A protein and the small-molecule ligand that binds it are described below.
Small molecule (SMILES): CCCC(=O)NCCCCCC(=O)N[C@H]1[C@@H](OP(=O)(O)OP(=O)(O)OC[C@H]2O[C@@H](n3ccc(=O)[nH]c3=O)[C@H](O)[C@@H]2O)O[C@H](CO)[C@@H](O)[C@@H]1O

Sequence of chain 1.A:
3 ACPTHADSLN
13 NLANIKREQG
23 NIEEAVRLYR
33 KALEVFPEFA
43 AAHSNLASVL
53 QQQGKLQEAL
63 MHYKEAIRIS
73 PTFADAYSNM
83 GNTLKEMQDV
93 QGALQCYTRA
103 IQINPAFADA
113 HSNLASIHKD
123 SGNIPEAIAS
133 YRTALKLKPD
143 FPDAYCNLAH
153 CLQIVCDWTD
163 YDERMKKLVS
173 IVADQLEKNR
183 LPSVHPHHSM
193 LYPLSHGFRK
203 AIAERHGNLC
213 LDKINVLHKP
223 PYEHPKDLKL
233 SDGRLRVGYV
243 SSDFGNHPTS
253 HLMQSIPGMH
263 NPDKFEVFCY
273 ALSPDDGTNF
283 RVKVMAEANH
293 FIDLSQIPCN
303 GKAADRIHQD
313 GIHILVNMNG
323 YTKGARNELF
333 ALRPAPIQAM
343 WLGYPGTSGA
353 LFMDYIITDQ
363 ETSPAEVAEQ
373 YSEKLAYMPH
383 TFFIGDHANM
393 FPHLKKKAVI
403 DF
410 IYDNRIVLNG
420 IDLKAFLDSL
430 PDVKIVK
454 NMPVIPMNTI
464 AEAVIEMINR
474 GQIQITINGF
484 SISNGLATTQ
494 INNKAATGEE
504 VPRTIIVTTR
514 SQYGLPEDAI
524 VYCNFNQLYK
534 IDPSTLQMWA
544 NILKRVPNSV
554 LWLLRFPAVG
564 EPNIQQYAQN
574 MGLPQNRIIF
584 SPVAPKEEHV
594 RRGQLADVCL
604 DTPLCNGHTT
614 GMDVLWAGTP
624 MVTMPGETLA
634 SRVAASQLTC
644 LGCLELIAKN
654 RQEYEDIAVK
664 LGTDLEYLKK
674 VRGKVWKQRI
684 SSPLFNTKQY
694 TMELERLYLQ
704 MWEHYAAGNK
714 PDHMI

Binding-site contacts:
Ligand atom N5 contacts residue ALA587 of chain 1.A at 2.8 Å (h-bond).
Ligand atom O11 contacts residue VAL586 of chain 1.A at 3.4 Å.
Ligand atom O18 contacts residue HIS611 of chain 1.A at 3.1 Å (h-bond).
Ligand atom O11 contacts residue ALA587 of chain 1.A at 2.9 Å (h-bond).
Ligand atom O5 contacts residue LYS533 of chain 1.A at 2.6 Å (salt-bridge).
Ligand atom C16 contacts residue HIS189 of chain 1.A at 3.5 Å.
Ligand atom O16 contacts residue THR251 of chain 1.A at 2.6 Å (h-bond).
Ligand atom N3 contacts residue HIS611 of chain 1.A at 3.0 Å (h-bond).
Ligand atom P2 contacts residue GLN530 of chain 1.A at 3.3 Å.
Ligand atom O17 contacts residue PHE385 of chain 1.A at 3.4 Å.
Ligand atom O13 contacts residue HIS592 of chain 1.A at 3.2 Å.
Ligand atom C34 contacts residue LEU344 of chain 1.A at 3.4 Å (hydrophobic).
Ligand atom C23 contacts residue GLN530 of chain 1.A at 3.4 Å.
Ligand atom O13 contacts residue LYS589 of chain 1.A at 2.7 Å (salt-bridge).
Ligand atom O14 contacts residue LYS589 of chain 1.A at 2.8 Å (salt-bridge).
Ligand atom O1 contacts residue HIS152 of chain 1.A at 2.5 Å (h-bond).
Ligand atom O11 contacts residue ARG595 of chain 1.A at 3.1 Å (salt-bridge).
Ligand atom O9 contacts residue GLN530 of chain 1.A at 3.3 Å (h-bond).
Ligand atom O8 contacts residue GLN530 of chain 1.A at 2.6 Å (h-bond).
Ligand atom C20 contacts residue PRO347 of chain 1.A at 3.4 Å (hydrophobic).
Ligand atom O14 contacts residue THR612 of chain 1.A at 3.4 Å.
Ligand atom O6 contacts residue GLN530 of chain 1.A at 3.3 Å (h-bond).
Ligand atom C30 contacts residue ASP616 of chain 1.A at 3.4 Å.
Ligand atom C35 contacts residue HIS611 of chain 1.A at 3.5 Å.
Ligand atom O1 contacts residue HIS190 of chain 1.A at 3.2 Å.
Ligand atom O4 contacts residue THR612 of chain 1.A at 2.9 Å (h-bond).
Ligand atom O11 contacts residue LEU557 of chain 1.A at 3.5 Å.
Ligand atom O14 contacts residue PRO250 of chain 1.A at 3.4 Å.
Ligand atom O12 contacts residue ALA587 of chain 1.A at 3.4 Å (h-bond).
Ligand atom O7 contacts residue THR612 of chain 1.A at 2.8 Å (h-bond).
Ligand atom C28 contacts residue HIS592 of chain 1.A at 3.3 Å.
Ligand atom O3 contacts residue THR612 of chain 1.A at 3.4 Å (h-bond).
Ligand atom O17 contacts residue LEU344 of chain 1.A at 2.8 Å (h-bond).
Ligand atom O13 contacts residue ASP616 of chain 1.A at 2.6 Å (salt-bridge).
Ligand atom C19 contacts residue CYS608 of chain 1.A at 3.5 Å (hydrophobic).
Ligand atom N5 contacts residue HIS592 of chain 1.A at 3.2 Å.
Ligand atom O7 contacts residue PRO250 of chain 1.A at 3.3 Å.
Ligand atom C27 contacts residue HIS592 of chain 1.A at 3.3 Å.
Ligand atom O4 contacts residue HIS611 of chain 1.A at 3.2 Å (h-bond).
Ligand atom O2 contacts residue HIS189 of chain 1.A at 2.7 Å (h-bond).